Binding-site contacts:
Ligand atom CA1 contacts residue LEU96 of chain 1.B at 3.6 Å (hydrophobic).
Ligand atom CZ1 contacts residue ASP199 of chain 1.B at 3.6 Å.
Ligand atom NH1 contacts residue GLY238 of chain 1.B at 3.4 Å.
Ligand atom C2 contacts residue HIS43 of chain 1.B at 2.9 Å.
Ligand atom NH1 contacts residue ASP199 of chain 1.B at 2.9 Å (salt-bridge).
Ligand atom CA contacts residue GLY228 of chain 1.B at 3.4 Å.
Ligand atom O2 contacts residue SER205 of chain 1.B at 2.4 Å (h-bond).
Ligand atom CB contacts residue GLY228 of chain 1.B at 3.4 Å.
Ligand atom CB2 contacts residue SER205 of chain 1.B at 3.0 Å.
Ligand atom C3 contacts residue HIS43 of chain 1.B at 1.9 Å.
Ligand atom O2 contacts residue GLY203 of chain 1.B at 3.2 Å (h-bond).
Ligand atom CZ1 contacts residue ALA200 of chain 1.B at 3.5 Å (hydrophobic).
Ligand atom O contacts residue GLY228 of chain 1.B at 3.0 Å (h-bond).
Ligand atom CZ contacts residue GLU94 of chain 1.B at 3.7 Å.
Ligand atom C2 contacts residue SER205 of chain 1.B at 1.9 Å.
Ligand atom NH2 contacts residue GLY230 of chain 1.B at 2.9 Å (h-bond).
Ligand atom O contacts residue TRP227 of chain 1.B at 3.4 Å.
Ligand atom N2 contacts residue SER205 of chain 1.B at 3.3 Å (h-bond).
Ligand atom N2 contacts residue SER226 of chain 1.B at 2.9 Å (h-bond).
Ligand atom NH2 contacts residue ASP199 of chain 1.B at 2.8 Å (salt-bridge).
Ligand atom NH2 contacts residue ALA200 of chain 1.B at 3.5 Å (h-bond).
Ligand atom C3 contacts residue SER205 of chain 1.B at 2.1 Å.
Ligand atom CD3 contacts residue GLY228 of chain 1.B at 3.8 Å.
Ligand atom CZ1 contacts residue GLY228 of chain 1.B at 3.6 Å.
Ligand atom N contacts residue GLY228 of chain 1.B at 2.6 Å (h-bond).
Ligand atom NE contacts residue GLY228 of chain 1.B at 3.5 Å (h-bond).
Ligand atom C contacts residue GLY228 of chain 1.B at 3.6 Å.
Ligand atom O2 contacts residue ASP204 of chain 1.B at 3.7 Å.
Ligand atom CA2 contacts residue HIS43 of chain 1.B at 3.5 Å.
Ligand atom C1 contacts residue HIS43 of chain 1.B at 3.5 Å.
Ligand atom CD3 contacts residue TRP227 of chain 1.B at 3.7 Å (hydrophobic).
Ligand atom CB1 contacts residue HIS43 of chain 1.B at 3.4 Å.
Ligand atom CG1 contacts residue TYR47 of chain 1.B at 3.7 Å (hydrophobic).
Ligand atom CB1 contacts residue LEU96 of chain 1.B at 3.5 Å (hydrophobic).
Ligand atom CB2 contacts residue SER226 of chain 1.B at 3.8 Å.
Ligand atom N2 contacts residue HIS43 of chain 1.B at 3.0 Å (h-bond).
Ligand atom CA2 contacts residue SER205 of chain 1.B at 2.7 Å.
Ligand atom NH2 contacts residue GLY228 of chain 1.B at 3.7 Å.
Ligand atom NH1 contacts residue ALA200 of chain 1.B at 3.6 Å (h-bond).
Ligand atom CD2 contacts residue TRP227 of chain 1.B at 3.4 Å (hydrophobic).

Sequence of chain 1.B:
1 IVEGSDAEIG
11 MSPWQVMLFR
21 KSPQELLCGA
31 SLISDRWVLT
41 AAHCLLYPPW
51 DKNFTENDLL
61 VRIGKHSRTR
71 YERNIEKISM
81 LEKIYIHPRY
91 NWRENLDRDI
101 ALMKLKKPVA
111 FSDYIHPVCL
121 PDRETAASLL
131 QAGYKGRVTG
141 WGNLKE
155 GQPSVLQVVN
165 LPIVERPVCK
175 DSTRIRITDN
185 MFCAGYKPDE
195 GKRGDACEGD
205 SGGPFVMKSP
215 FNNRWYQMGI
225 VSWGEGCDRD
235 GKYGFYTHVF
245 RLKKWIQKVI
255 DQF

The protein below binds the small molecule below.
Small molecule (SMILES): NC(=[NH2+])NCCC[C@H](NC(=O)[C@@H]1CCCN1C(=O)[C@H](N)Cc1ccccc1)[C@H](O)CCl